Sequence of chain 1.C:
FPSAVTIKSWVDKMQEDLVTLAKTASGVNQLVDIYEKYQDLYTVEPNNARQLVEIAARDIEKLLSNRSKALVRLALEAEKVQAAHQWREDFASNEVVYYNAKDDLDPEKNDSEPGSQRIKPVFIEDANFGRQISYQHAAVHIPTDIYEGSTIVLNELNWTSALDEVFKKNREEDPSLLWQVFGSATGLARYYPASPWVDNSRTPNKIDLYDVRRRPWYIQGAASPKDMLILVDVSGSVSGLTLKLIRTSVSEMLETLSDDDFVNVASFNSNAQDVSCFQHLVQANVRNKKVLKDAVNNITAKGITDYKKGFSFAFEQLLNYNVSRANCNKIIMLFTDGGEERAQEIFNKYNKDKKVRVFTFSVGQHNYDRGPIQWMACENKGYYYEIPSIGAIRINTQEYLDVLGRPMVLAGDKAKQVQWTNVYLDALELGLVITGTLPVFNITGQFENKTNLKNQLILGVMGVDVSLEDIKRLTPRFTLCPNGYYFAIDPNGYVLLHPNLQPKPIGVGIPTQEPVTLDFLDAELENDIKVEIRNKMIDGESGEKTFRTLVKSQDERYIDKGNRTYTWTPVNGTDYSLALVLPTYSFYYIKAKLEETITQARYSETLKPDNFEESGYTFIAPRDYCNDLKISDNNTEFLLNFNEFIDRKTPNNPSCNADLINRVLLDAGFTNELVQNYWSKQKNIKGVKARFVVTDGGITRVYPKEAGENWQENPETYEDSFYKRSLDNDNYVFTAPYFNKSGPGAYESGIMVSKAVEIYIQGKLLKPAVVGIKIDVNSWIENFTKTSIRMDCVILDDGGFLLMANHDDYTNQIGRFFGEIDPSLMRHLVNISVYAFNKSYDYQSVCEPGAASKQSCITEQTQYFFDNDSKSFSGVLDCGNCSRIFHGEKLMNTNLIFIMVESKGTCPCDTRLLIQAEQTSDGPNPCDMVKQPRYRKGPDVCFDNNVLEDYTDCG

A small-molecule ligand and the protein it binds are described below.
Small molecule (SMILES): CC(=O)N[C@@H]1[C@@H](O)[C@H](O)[C@@H](CO)O[C@H]1O

Binding-site contacts:
Ligand atom C5 contacts residue ASN613 of chain 1.C at 3.6 Å.
Ligand atom C7 contacts residue GLU80 of chain 1.C at 4.5 Å.
Ligand atom O5 contacts residue ASN613 of chain 1.C at 2.3 Å (h-bond).
Ligand atom C8 contacts residue GLU80 of chain 1.C at 3.2 Å.
Ligand atom O7 contacts residue ARG84 of chain 1.C at 3.2 Å (salt-bridge).
Ligand atom C4 contacts residue ASN613 of chain 1.C at 4.2 Å.
Ligand atom C1 contacts residue ASN613 of chain 1.C at 1.4 Å.
Ligand atom C7 contacts residue ASN613 of chain 1.C at 3.6 Å.
Ligand atom O7 contacts residue ASN613 of chain 1.C at 3.9 Å.
Ligand atom C8 contacts residue ARG84 of chain 1.C at 4.1 Å.
Ligand atom C2 contacts residue ASN613 of chain 1.C at 2.4 Å.
Ligand atom C3 contacts residue ASN613 of chain 1.C at 3.8 Å.
Ligand atom N2 contacts residue ASN613 of chain 1.C at 2.9 Å (h-bond).
Ligand atom C7 contacts residue ARG84 of chain 1.C at 4.0 Å.
Ligand atom C8 contacts residue ALA83 of chain 1.C at 3.8 Å (hydrophobic).